Binding-site contacts:
Ligand atom C5 contacts residue ASN232 of chain 1.E at 3.6 Å.
Ligand atom N2 contacts residue ASN232 of chain 1.E at 2.7 Å (h-bond).
Ligand atom C7 contacts residue GLU181 of chain 1.E at 3.4 Å.
Ligand atom C5 contacts residue GLU181 of chain 1.E at 3.9 Å.
Ligand atom O5 contacts residue NAG1 of chain 1.XA at 3.2 Å.
Ligand atom O7 contacts residue GLU181 of chain 1.E at 2.7 Å (salt-bridge).
Ligand atom O6 contacts residue VAL414 of chain 1.E at 2.7 Å (h-bond).
Ligand atom N2 contacts residue GLU181 of chain 1.E at 3.6 Å.
Ligand atom C8 contacts residue ASN232 of chain 1.E at 3.3 Å.
Ligand atom O7 contacts residue LYS222 of chain 1.E at 3.0 Å (salt-bridge).
Ligand atom C6 contacts residue SER179 of chain 1.E at 3.7 Å.
Ligand atom C4 contacts residue ASN232 of chain 1.E at 4.1 Å.
Ligand atom O7 contacts residue ASN232 of chain 1.E at 3.9 Å.
Ligand atom O5 contacts residue ASN232 of chain 1.E at 2.3 Å (h-bond).
Ligand atom O6 contacts residue GLU34 of chain 1.E at 4.2 Å.
Ligand atom C3 contacts residue ASN232 of chain 1.E at 3.6 Å.
Ligand atom C3 contacts residue GLU181 of chain 1.E at 4.0 Å.
Ligand atom C1 contacts residue NAG1 of chain 1.XA at 4.2 Å.
Ligand atom C7 contacts residue LYS222 of chain 1.E at 3.6 Å.
Ligand atom O6 contacts residue SER415 of chain 1.E at 3.9 Å.
Ligand atom O6 contacts residue SER179 of chain 1.E at 3.1 Å (h-bond).
Ligand atom O3 contacts residue GLU181 of chain 1.E at 3.2 Å (salt-bridge).
Ligand atom C6 contacts residue VAL414 of chain 1.E at 3.1 Å (hydrophobic).
Ligand atom C7 contacts residue ASN232 of chain 1.E at 3.1 Å.
Ligand atom C1 contacts residue ASN232 of chain 1.E at 1.4 Å.
Ligand atom C8 contacts residue PRO182 of chain 1.E at 3.3 Å (hydrophobic).
Ligand atom C5 contacts residue VAL414 of chain 1.E at 3.4 Å (hydrophobic).
Ligand atom C8 contacts residue LYS222 of chain 1.E at 3.4 Å.
Ligand atom O7 contacts residue PRO182 of chain 1.E at 3.1 Å (h-bond).
Ligand atom C2 contacts residue GLU181 of chain 1.E at 4.3 Å.
Ligand atom O4 contacts residue VAL414 of chain 1.E at 4.0 Å.
Ligand atom C6 contacts residue GLU181 of chain 1.E at 3.6 Å.
Ligand atom O5 contacts residue VAL414 of chain 1.E at 4.3 Å.
Ligand atom C7 contacts residue PRO182 of chain 1.E at 3.7 Å (hydrophobic).
Ligand atom O6 contacts residue NAG1 of chain 1.XA at 3.4 Å.
Ligand atom C2 contacts residue ASN232 of chain 1.E at 2.1 Å.
Ligand atom C8 contacts residue VAL224 of chain 1.E at 3.5 Å (hydrophobic).
Ligand atom C6 contacts residue NAG1 of chain 1.XA at 3.7 Å.
Ligand atom C5 contacts residue NAG1 of chain 1.XA at 4.1 Å.
Ligand atom C2 contacts residue LYS222 of chain 1.E at 4.3 Å.

The protein below binds the small molecule below.
Small molecule (SMILES): CC(=O)N[C@H]1[C@H](O[C@H]2[C@H](O)[C@@H](NC(C)=O)CO[C@@H]2CO)O[C@H](CO)[C@@H](O[C@@H]2O[C@H](CO[C@H]3O[C@H](CO[C@H]4O[C@H](CO)[C@@H](O)[C@H](O)[C@@H]4O)[C@@H](O)[C@H](O[C@H]4O[C@H](CO)[C@@H](O)[C@H](O)[C@@H]4O)[C@@H]3O)[C@@H](O)[C@H](O[C@H]3O[C@H](CO)[C@@H](O)[C@H](O)[C@@H]3O)[C@@H]2O)[C@@H]1O

Sequence of chain 1.E:
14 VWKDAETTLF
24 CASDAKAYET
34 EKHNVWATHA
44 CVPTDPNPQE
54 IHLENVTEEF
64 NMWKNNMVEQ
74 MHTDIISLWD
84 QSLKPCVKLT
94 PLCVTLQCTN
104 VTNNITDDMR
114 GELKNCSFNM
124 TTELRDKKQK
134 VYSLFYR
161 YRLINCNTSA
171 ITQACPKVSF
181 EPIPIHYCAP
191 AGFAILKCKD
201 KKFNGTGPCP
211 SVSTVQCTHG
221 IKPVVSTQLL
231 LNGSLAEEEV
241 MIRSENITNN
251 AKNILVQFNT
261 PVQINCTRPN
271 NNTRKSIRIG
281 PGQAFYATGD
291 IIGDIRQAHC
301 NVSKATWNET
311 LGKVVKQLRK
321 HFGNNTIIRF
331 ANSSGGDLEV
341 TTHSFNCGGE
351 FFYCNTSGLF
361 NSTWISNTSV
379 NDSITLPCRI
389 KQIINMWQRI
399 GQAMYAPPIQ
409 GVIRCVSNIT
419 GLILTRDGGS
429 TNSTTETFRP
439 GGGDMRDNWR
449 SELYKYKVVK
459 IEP